Sequence of chain 1.A:
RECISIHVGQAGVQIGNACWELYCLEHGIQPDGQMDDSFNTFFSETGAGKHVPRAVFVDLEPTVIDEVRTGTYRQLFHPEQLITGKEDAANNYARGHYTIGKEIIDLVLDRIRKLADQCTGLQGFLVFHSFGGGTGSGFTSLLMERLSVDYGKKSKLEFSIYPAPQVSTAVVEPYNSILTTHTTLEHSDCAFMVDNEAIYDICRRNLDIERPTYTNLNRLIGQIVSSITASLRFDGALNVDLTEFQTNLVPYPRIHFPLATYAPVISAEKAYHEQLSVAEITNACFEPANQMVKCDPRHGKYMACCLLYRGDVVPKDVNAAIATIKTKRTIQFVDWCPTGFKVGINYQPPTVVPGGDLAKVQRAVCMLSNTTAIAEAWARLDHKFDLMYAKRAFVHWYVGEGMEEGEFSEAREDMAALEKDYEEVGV

Sequence of chain 1.E:
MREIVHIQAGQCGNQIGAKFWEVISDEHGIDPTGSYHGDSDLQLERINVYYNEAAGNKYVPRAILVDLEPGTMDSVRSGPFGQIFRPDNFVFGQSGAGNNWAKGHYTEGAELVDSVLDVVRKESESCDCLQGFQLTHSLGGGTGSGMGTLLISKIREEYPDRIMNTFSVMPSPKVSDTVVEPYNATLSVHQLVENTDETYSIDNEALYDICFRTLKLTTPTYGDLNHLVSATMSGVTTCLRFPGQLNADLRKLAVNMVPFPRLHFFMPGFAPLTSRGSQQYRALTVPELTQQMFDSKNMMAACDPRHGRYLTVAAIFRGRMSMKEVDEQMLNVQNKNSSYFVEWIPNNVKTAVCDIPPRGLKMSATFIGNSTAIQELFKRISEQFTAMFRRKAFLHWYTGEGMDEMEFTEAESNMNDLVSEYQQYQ

Binding-site contacts:
Ligand atom O2B contacts residue GLY10 of chain 1.E at 3.4 Å.
Ligand atom O1B contacts residue THR143 of chain 1.E at 3.6 Å.
Ligand atom C5' contacts residue GLY140 of chain 1.E at 3.3 Å.
Ligand atom N1 contacts residue ASN226 of chain 1.E at 2.6 Å (h-bond).
Ligand atom O3G contacts residue ASN99 of chain 1.E at 2.8 Å (h-bond).
Ligand atom O6 contacts residue TYR222 of chain 1.E at 3.4 Å.
Ligand atom N2 contacts residue LEU225 of chain 1.E at 3.4 Å.
Ligand atom O1A contacts residue CYS12 of chain 1.E at 2.4 Å (h-bond).
Ligand atom C5' contacts residue SER138 of chain 1.E at 3.4 Å.
Ligand atom O1A contacts residue GLY10 of chain 1.E at 3.6 Å.
Ligand atom O1B contacts residue GLY140 of chain 1.E at 3.5 Å (h-bond).
Ligand atom C2 contacts residue ASN226 of chain 1.E at 3.5 Å.
Ligand atom O6 contacts residue ASN226 of chain 1.E at 3.4 Å (h-bond).
Ligand atom O1A contacts residue SER138 of chain 1.E at 3.1 Å (h-bond).
Ligand atom PG contacts residue THR143 of chain 1.E at 3.5 Å.
Ligand atom O2' contacts residue ASP177 of chain 1.E at 3.1 Å (salt-bridge).
Ligand atom O2A contacts residue CYS12 of chain 1.E at 3.5 Å (h-bond).
Ligand atom O6 contacts residue GLN15 of chain 1.E at 3.3 Å.
Ligand atom O1G contacts residue THR143 of chain 1.E at 2.4 Å (h-bond).
Ligand atom O5' contacts residue SER138 of chain 1.E at 2.4 Å (h-bond).
Ligand atom O4' contacts residue CYS12 of chain 1.E at 3.5 Å.
Ligand atom O1B contacts residue GLY10 of chain 1.E at 3.4 Å.
Ligand atom C4 contacts residue CYS12 of chain 1.E at 3.6 Å (hydrophobic).
Ligand atom C6 contacts residue TYR222 of chain 1.E at 3.4 Å (hydrophobic).
Ligand atom O1G contacts residue ALA97 of chain 1.E at 3.4 Å (h-bond).
Ligand atom C5 contacts residue TYR222 of chain 1.E at 3.5 Å (hydrophobic).
Ligand atom O2B contacts residue GLN11 of chain 1.E at 2.5 Å (h-bond).
Ligand atom O1B contacts residue GLY144 of chain 1.E at 3.0 Å (h-bond).
Ligand atom C3A contacts residue GLY140 of chain 1.E at 3.4 Å.
Ligand atom N1 contacts residue TYR222 of chain 1.E at 3.5 Å.
Ligand atom O5' contacts residue GLY140 of chain 1.E at 3.5 Å (h-bond).
Ligand atom PA contacts residue CYS12 of chain 1.E at 3.4 Å.
Ligand atom O5' contacts residue CYS12 of chain 1.E at 3.3 Å.
Ligand atom O1A contacts residue GLN11 of chain 1.E at 2.9 Å (h-bond).
Ligand atom O2A contacts residue GLN11 of chain 1.E at 3.5 Å.
Ligand atom C6 contacts residue ASN226 of chain 1.E at 3.4 Å.
Ligand atom O2' contacts residue ASN204 of chain 1.E at 3.2 Å (h-bond).
Ligand atom PA contacts residue SER138 of chain 1.E at 3.3 Å.
Ligand atom O3B contacts residue THR143 of chain 1.E at 3.4 Å (h-bond).
Ligand atom N3 contacts residue ASN204 of chain 1.E at 3.1 Å (h-bond).

A protein and the small-molecule ligand that binds it are described below.
Small molecule (SMILES): Nc1nc2c(ncn2[C@@H]2O[C@H](CO[P](=O)(O)C[P](=O)(O)OP(=O)(O)O)[C@@H](O)[C@H]2O)c(=O)[nH]1